Binding-site contacts:
Ligand atom C2 contacts residue ASN93 of chain 1.B at 2.5 Å.
Ligand atom C5 contacts residue ASN93 of chain 1.B at 3.8 Å.
Ligand atom C8 contacts residue ASN93 of chain 1.B at 4.5 Å.
Ligand atom C3 contacts residue ASN93 of chain 1.B at 3.9 Å.
Ligand atom O7 contacts residue ASN93 of chain 1.B at 3.5 Å (h-bond).
Ligand atom N2 contacts residue ASN93 of chain 1.B at 2.9 Å (h-bond).
Ligand atom C4 contacts residue ASN93 of chain 1.B at 4.3 Å.
Ligand atom O5 contacts residue ASN93 of chain 1.B at 2.4 Å (h-bond).
Ligand atom C1 contacts residue ASN93 of chain 1.B at 1.5 Å.
Ligand atom C7 contacts residue ASN93 of chain 1.B at 3.4 Å.

Sequence of chain 1.B:
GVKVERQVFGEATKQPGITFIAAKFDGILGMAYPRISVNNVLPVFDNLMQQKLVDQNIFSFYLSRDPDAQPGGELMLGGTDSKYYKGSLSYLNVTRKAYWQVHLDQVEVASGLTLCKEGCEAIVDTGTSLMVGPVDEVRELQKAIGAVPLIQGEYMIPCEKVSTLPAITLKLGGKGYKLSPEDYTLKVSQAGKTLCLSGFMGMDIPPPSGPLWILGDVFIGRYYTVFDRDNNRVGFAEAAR

A small-molecule ligand and the protein it binds are described below.
Small molecule (SMILES): CC(=O)N[C@@H]1[C@@H](O)[C@H](O)[C@@H](CO)O[C@H]1O